The protein below binds the small molecule below.
Small molecule (SMILES): CC[C@H](C)[C@H](NC(=O)[C@H](CC(C)C)NC(=O)[C@@H]1CCCN1C(=O)[C@@H]1CCCN1C(=O)[C@@H]1CCC[NH2+]1)C(=O)N1CCC[C@H]1C(=O)N1CCC[C@H]1C(=O)N1CCC[C@H]1C(=O)N1CCC[C@H]1C(=O)O

Binding-site contacts:
Ligand atom CG contacts residue TYR19 of chain 1.A at 3.2 Å (hydrophobic).
Ligand atom CA contacts residue TRP30 of chain 1.A at 4.5 Å (hydrophobic).
Ligand atom CG contacts residue LYS12 of chain 1.A at 4.1 Å.
Ligand atom CD contacts residue GLU27 of chain 1.A at 4.3 Å.
Ligand atom CA contacts residue TYR19 of chain 1.A at 4.2 Å (hydrophobic).
Ligand atom CG1 contacts residue TYR19 of chain 1.A at 3.5 Å (hydrophobic).
Ligand atom O contacts residue TRP30 of chain 1.A at 4.0 Å.
Ligand atom CG1 contacts residue SER28 of chain 1.A at 4.2 Å.
Ligand atom CD1 contacts residue THR13 of chain 1.A at 4.3 Å.
Ligand atom CB contacts residue TYR19 of chain 1.A at 3.5 Å (hydrophobic).
Ligand atom CB contacts residue TYR21 of chain 1.A at 4.3 Å (hydrophobic).
Ligand atom CG contacts residue GLU27 of chain 1.A at 3.6 Å.
Ligand atom CG1 contacts residue THR29 of chain 1.A at 4.4 Å.
Ligand atom CD1 contacts residue TYR19 of chain 1.A at 3.4 Å (hydrophobic).
Ligand atom CG2 contacts residue SER28 of chain 1.A at 4.2 Å.
Ligand atom CG contacts residue TYR11 of chain 1.A at 4.1 Å (hydrophobic).
Ligand atom CG2 contacts residue THR29 of chain 1.A at 4.5 Å.
Ligand atom CD1 contacts residue TRP30 of chain 1.A at 3.6 Å (hydrophobic).
Ligand atom CG1 contacts residue TRP30 of chain 1.A at 3.6 Å (hydrophobic).
Ligand atom O contacts residue SER28 of chain 1.A at 4.4 Å.
Ligand atom CD contacts residue SER28 of chain 1.A at 3.4 Å.
Ligand atom CA contacts residue SER28 of chain 1.A at 4.2 Å.
Ligand atom CB contacts residue TYR11 of chain 1.A at 4.3 Å (hydrophobic).
Ligand atom CD contacts residue TYR11 of chain 1.A at 3.4 Å (hydrophobic).
Ligand atom CG contacts residue TYR21 of chain 1.A at 3.6 Å (hydrophobic).
Ligand atom CA contacts residue TYR11 of chain 1.A at 4.2 Å (hydrophobic).
Ligand atom N contacts residue TRP30 of chain 1.A at 4.4 Å.
Ligand atom CG2 contacts residue TRP30 of chain 1.A at 3.1 Å (hydrophobic).
Ligand atom CG contacts residue SER28 of chain 1.A at 4.2 Å.
Ligand atom CB contacts residue TRP30 of chain 1.A at 3.2 Å (hydrophobic).
Ligand atom C contacts residue TYR19 of chain 1.A at 4.1 Å (hydrophobic).
Ligand atom CB contacts residue LYS12 of chain 1.A at 3.9 Å.
Ligand atom O contacts residue TYR19 of chain 1.A at 3.6 Å (h-bond).
Ligand atom CD contacts residue TYR19 of chain 1.A at 3.4 Å (hydrophobic).
Ligand atom N contacts residue TYR19 of chain 1.A at 4.2 Å.
Ligand atom O contacts residue THR13 of chain 1.A at 4.1 Å.

Sequence of chain 1.A:
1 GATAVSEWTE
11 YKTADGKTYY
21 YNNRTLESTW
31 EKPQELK